A protein and the small-molecule ligand that binds it are described below.
Small molecule (SMILES): Sc1cnn[nH]1

Binding-site contacts:
Ligand atom C2 contacts residue CYS93 of chain 1.D at 2.9 Å (hydrophobic).
Ligand atom C2 contacts residue HIS146 of chain 1.D at 4.1 Å.
Ligand atom C6 contacts residue TYR145 of chain 1.D at 4.5 Å (hydrophobic).
Ligand atom C6 contacts residue LYS144 of chain 1.D at 3.5 Å.
Ligand atom C6 contacts residue CYS93 of chain 1.D at 3.8 Å (hydrophobic).
Ligand atom N3 contacts residue GLU90 of chain 1.D at 4.2 Å.
Ligand atom N5 contacts residue HIS146 of chain 1.D at 3.6 Å (h-bond).
Ligand atom C2 contacts residue LYS144 of chain 1.D at 3.8 Å.
Ligand atom N5 contacts residue LYS144 of chain 1.D at 3.1 Å (salt-bridge).
Ligand atom C6 contacts residue HIS146 of chain 1.D at 3.4 Å.
Ligand atom N4 contacts residue LYS144 of chain 1.D at 3.3 Å (salt-bridge).
Ligand atom S1 contacts residue ASP94 of chain 1.D at 3.4 Å (salt-bridge).
Ligand atom C2 contacts residue ASP94 of chain 1.D at 4.2 Å.
Ligand atom N3 contacts residue LYS144 of chain 1.D at 3.7 Å.
Ligand atom N3 contacts residue CYS93 of chain 1.D at 3.7 Å.
Ligand atom S1 contacts residue CYS93 of chain 1.D at 2.0 Å (h-bond).
Ligand atom N4 contacts residue HIS146 of chain 1.D at 4.5 Å.
Ligand atom S1 contacts residue HIS146 of chain 1.D at 4.1 Å.
Ligand atom N3 contacts residue ASP94 of chain 1.D at 4.0 Å.

Sequence of chain 1.D:
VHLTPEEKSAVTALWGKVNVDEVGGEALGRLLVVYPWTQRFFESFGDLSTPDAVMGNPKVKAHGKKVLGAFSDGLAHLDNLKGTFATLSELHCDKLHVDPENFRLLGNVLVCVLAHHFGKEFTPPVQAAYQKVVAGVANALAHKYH